Sequence of chain 2.F:
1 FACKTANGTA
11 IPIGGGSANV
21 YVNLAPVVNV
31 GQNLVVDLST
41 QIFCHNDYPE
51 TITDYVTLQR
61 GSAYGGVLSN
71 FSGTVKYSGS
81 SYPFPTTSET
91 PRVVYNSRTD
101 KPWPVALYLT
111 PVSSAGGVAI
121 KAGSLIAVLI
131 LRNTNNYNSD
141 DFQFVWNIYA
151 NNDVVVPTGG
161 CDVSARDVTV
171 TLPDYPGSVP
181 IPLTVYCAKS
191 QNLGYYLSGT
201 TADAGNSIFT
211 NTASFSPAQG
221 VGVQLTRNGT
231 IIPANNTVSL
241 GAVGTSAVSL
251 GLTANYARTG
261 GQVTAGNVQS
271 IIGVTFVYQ

A small-molecule ligand and the protein it binds are described below.
Small molecule (SMILES): CO[C@H]1O[C@H](CO)[C@@H](O)[C@H](O)[C@@H]1O

Binding-site contacts:
Ligand atom O3 contacts residue ASN135 of chain 2.F at 3.6 Å (h-bond).
Ligand atom O6 contacts residue ASN46 of chain 2.F at 3.1 Å (h-bond).
Ligand atom C2 contacts residue ILE13 of chain 2.F at 4.1 Å (hydrophobic).
Ligand atom C4 contacts residue ASN135 of chain 2.F at 4.4 Å.
Ligand atom O4 contacts residue ASN135 of chain 2.F at 3.1 Å.
Ligand atom O4 contacts residue ASP54 of chain 2.F at 2.7 Å (salt-bridge).
Ligand atom C3 contacts residue PHE1 of chain 2.F at 4.3 Å (hydrophobic).
Ligand atom O5 contacts residue ASP47 of chain 2.F at 3.6 Å.
Ligand atom O2 contacts residue ILE13 of chain 2.F at 3.2 Å.
Ligand atom C4 contacts residue PHE1 of chain 2.F at 3.7 Å (hydrophobic).
Ligand atom C1 contacts residue PHE1 of chain 2.F at 3.8 Å (hydrophobic).
Ligand atom C6 contacts residue ILE52 of chain 2.F at 4.0 Å (hydrophobic).
Ligand atom C6 contacts residue PHE1 of chain 2.F at 4.0 Å (hydrophobic).
Ligand atom O6 contacts residue ASP54 of chain 2.F at 2.7 Å (salt-bridge).
Ligand atom C6 contacts residue ASP54 of chain 2.F at 3.4 Å.
Ligand atom O6 contacts residue ASP47 of chain 2.F at 2.6 Å (salt-bridge).
Ligand atom O3 contacts residue ASN133 of chain 2.F at 3.7 Å.
Ligand atom C6 contacts residue TYR48 of chain 2.F at 3.5 Å (hydrophobic).
Ligand atom C5 contacts residue ILE52 of chain 2.F at 4.2 Å (hydrophobic).
Ligand atom C3 contacts residue ASN135 of chain 2.F at 4.2 Å.
Ligand atom C7 contacts residue TYR48 of chain 2.F at 3.7 Å (hydrophobic).
Ligand atom C5 contacts residue ASP54 of chain 2.F at 4.2 Å.
Ligand atom O4 contacts residue ILE52 of chain 2.F at 3.5 Å.
Ligand atom O6 contacts residue PHE1 of chain 2.F at 3.1 Å (h-bond).
Ligand atom C1 contacts residue ILE13 of chain 2.F at 4.2 Å (hydrophobic).
Ligand atom O3 contacts residue ASP54 of chain 2.F at 4.2 Å.
Ligand atom C2 contacts residue PHE1 of chain 2.F at 3.7 Å (hydrophobic).
Ligand atom C5 contacts residue PHE1 of chain 2.F at 3.9 Å (hydrophobic).
Ligand atom C5 contacts residue TYR48 of chain 2.F at 4.1 Å (hydrophobic).
Ligand atom O5 contacts residue PHE1 of chain 2.F at 3.2 Å (h-bond).
Ligand atom C4 contacts residue ASP54 of chain 2.F at 3.5 Å.
Ligand atom O6 contacts residue TYR48 of chain 2.F at 3.8 Å.
Ligand atom C6 contacts residue ASN46 of chain 2.F at 3.2 Å.
Ligand atom C1 contacts residue TYR48 of chain 2.F at 4.1 Å (hydrophobic).
Ligand atom O5 contacts residue TYR48 of chain 2.F at 3.6 Å.
Ligand atom O2 contacts residue PHE1 of chain 2.F at 2.7 Å (h-bond).
Ligand atom C6 contacts residue ASP47 of chain 2.F at 3.5 Å.
Ligand atom O1 contacts residue TYR48 of chain 2.F at 3.9 Å.
Ligand atom C5 contacts residue ASP47 of chain 2.F at 4.4 Å.
Ligand atom O3 contacts residue PHE142 of chain 2.F at 4.4 Å.